Binding-site contacts:
Ligand atom C06 contacts residue LEU215 of chain 1.B at 3.4 Å (hydrophobic).
Ligand atom C07 contacts residue ASP224 of chain 1.B at 3.2 Å.
Ligand atom C07 contacts residue LEU228 of chain 1.B at 3.7 Å (hydrophobic).
Ligand atom C15 contacts residue PRO272 of chain 1.B at 3.5 Å (hydrophobic).
Ligand atom C05 contacts residue LEU215 of chain 1.B at 3.6 Å (hydrophobic).
Ligand atom C19 contacts residue THR274 of chain 1.B at 3.4 Å.
Ligand atom O05 contacts residue PHE270 of chain 1.B at 3.2 Å.
Ligand atom C32 contacts residue VAL23 of chain 1.B at 3.9 Å (hydrophobic).
Ligand atom O06 contacts residue PRO272 of chain 1.B at 3.8 Å.
Ligand atom C44 contacts residue GLY360 of chain 1.B at 3.5 Å.
Ligand atom C13 contacts residue PHE270 of chain 1.B at 3.9 Å (hydrophobic).
Ligand atom C39 contacts residue VAL23 of chain 1.B at 3.7 Å (hydrophobic).
Ligand atom C33 contacts residue GLU22 of chain 1.B at 3.9 Å.
Ligand atom C36 contacts residue ASP26 of chain 1.B at 3.2 Å.
Ligand atom O14 contacts residue VAL23 of chain 1.B at 3.9 Å.
Ligand atom C14 contacts residue LEU215 of chain 1.B at 3.8 Å (hydrophobic).
Ligand atom C44 contacts residue LEU361 of chain 1.B at 3.4 Å (hydrophobic).
Ligand atom O08 contacts residue ARG276 of chain 1.B at 3.8 Å.
Ligand atom C07 contacts residue HIS227 of chain 1.B at 3.5 Å.
Ligand atom C40 contacts residue GLU27 of chain 1.B at 3.9 Å.
Ligand atom C30 contacts residue HIS227 of chain 1.B at 3.9 Å.
Ligand atom O05 contacts residue PRO272 of chain 1.B at 3.5 Å (h-bond).
Ligand atom O05 contacts residue LEU273 of chain 1.B at 3.8 Å.
Ligand atom C09 contacts residue HIS227 of chain 1.B at 3.6 Å.
Ligand atom C35 contacts residue ASP26 of chain 1.B at 3.5 Å.
Ligand atom O13 contacts residue ARG359 of chain 1.B at 3.9 Å.
Ligand atom O06 contacts residue LEU215 of chain 1.B at 3.9 Å.
Ligand atom C39 contacts residue GLU27 of chain 1.B at 3.4 Å.
Ligand atom C32 contacts residue HIS227 of chain 1.B at 3.6 Å.
Ligand atom O07 contacts residue GLN279 of chain 1.B at 3.5 Å.
Ligand atom C47 contacts residue ARG276 of chain 1.B at 3.2 Å.
Ligand atom C06 contacts residue LEU228 of chain 1.B at 3.4 Å (hydrophobic).
Ligand atom O06 contacts residue THR274 of chain 1.B at 3.4 Å (h-bond).
Ligand atom O06 contacts residue LEU273 of chain 1.B at 3.6 Å.
Ligand atom O12 contacts residue LEU361 of chain 1.B at 3.2 Å.
Ligand atom C08 contacts residue HIS227 of chain 1.B at 3.3 Å.
Ligand atom O14 contacts residue HIS227 of chain 1.B at 3.1 Å (h-bond).
Ligand atom C34 contacts residue GLU22 of chain 1.B at 3.8 Å.
Ligand atom C16 contacts residue PRO272 of chain 1.B at 3.9 Å (hydrophobic).
Ligand atom O12 contacts residue GLY360 of chain 1.B at 3.5 Å (h-bond).

This small molecule binds to this protein.
Small molecule (SMILES): CC(=O)O[C@H]1C(=O)[C@@]2(C)[C@H]([C@H](OC(=O)c3ccccc3)[C@]3(O)C[C@H](OC(=O)[C@H](O)[C@@H](NC(=O)c4ccccc4)c4ccccc4)C(C)=C1C3(C)C)[C@]1(OC(C)=O)CO[C@@H]1C[C@@H]2O

Sequence of chain 1.B:
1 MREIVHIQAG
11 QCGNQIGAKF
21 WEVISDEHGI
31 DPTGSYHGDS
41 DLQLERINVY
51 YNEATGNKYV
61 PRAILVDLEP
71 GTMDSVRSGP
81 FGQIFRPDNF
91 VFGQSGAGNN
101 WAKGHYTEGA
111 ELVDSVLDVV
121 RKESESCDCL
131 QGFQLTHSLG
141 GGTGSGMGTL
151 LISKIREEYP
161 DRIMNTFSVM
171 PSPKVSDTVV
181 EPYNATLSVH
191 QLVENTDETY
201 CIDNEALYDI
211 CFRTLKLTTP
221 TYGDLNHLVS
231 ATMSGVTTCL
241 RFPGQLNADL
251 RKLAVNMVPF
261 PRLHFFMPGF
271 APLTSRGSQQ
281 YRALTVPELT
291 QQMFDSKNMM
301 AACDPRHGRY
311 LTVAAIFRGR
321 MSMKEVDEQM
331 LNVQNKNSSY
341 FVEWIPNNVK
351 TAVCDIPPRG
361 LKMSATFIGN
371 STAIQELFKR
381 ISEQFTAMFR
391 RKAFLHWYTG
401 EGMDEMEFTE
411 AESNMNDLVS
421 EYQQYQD